Sequence of chain 2.B:
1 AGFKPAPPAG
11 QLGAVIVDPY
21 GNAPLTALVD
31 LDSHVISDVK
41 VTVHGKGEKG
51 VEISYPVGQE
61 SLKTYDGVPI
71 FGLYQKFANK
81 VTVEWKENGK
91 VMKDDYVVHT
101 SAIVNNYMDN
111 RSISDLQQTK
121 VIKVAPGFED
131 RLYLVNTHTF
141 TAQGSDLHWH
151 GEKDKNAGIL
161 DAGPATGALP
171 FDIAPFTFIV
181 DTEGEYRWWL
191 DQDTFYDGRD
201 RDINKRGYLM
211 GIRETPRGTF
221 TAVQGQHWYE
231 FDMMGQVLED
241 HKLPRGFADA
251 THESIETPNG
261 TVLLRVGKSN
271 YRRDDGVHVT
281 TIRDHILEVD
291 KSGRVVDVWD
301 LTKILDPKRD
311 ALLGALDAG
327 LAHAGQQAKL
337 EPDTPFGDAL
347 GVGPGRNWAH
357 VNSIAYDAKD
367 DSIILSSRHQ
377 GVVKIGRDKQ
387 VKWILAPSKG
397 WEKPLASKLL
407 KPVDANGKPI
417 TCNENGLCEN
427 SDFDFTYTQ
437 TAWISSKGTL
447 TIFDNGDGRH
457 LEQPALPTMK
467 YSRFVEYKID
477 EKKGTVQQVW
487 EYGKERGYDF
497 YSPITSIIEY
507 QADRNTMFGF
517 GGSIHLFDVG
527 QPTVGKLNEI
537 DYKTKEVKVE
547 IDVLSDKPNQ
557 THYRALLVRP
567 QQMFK

Binding-site contacts:
Ligand atom C8 contacts residue PHE171 of chain 2.B at 3.6 Å (hydrophobic).
Ligand atom O1 contacts residue PHE171 of chain 2.B at 4.0 Å.
Ligand atom C5 contacts residue HS8436 of chain 2.B at 3.8 Å.
Ligand atom C6 contacts residue HS8436 of chain 2.B at 2.9 Å.
Ligand atom CM4 contacts residue ILE500 of chain 2.B at 4.3 Å (hydrophobic).
Ligand atom O1' contacts residue HIS356 of chain 2.B at 2.8 Å (h-bond).
Ligand atom C7 contacts residue PHE171 of chain 2.B at 4.2 Å (hydrophobic).
Ligand atom C8A contacts residue PHE171 of chain 2.B at 4.0 Å (hydrophobic).
Ligand atom C8 contacts residue HIS252 of chain 2.B at 4.1 Å.
Ligand atom C7 contacts residue HS8436 of chain 2.B at 2.9 Å.
Ligand atom O1' contacts residue HS8436 of chain 2.B at 2.7 Å (h-bond).
Ligand atom C8 contacts residue HS8436 of chain 2.B at 3.6 Å.
Ligand atom O1 contacts residue THR557 of chain 2.B at 4.1 Å.
Ligand atom C7 contacts residue HIS252 of chain 2.B at 3.6 Å.
Ligand atom O2 contacts residue THR557 of chain 2.B at 3.4 Å.
Ligand atom O1 contacts residue TYR208 of chain 2.B at 4.0 Å.
Ligand atom C6 contacts residue HIS356 of chain 2.B at 3.2 Å.
Ligand atom C2 contacts residue THR557 of chain 2.B at 3.9 Å.
Ligand atom O1' contacts residue HIS252 of chain 2.B at 2.5 Å (h-bond).
Ligand atom C4 contacts residue ILE500 of chain 2.B at 3.7 Å (hydrophobic).
Ligand atom C8 contacts residue THR501 of chain 2.B at 4.5 Å.
Ligand atom O2 contacts residue TYR208 of chain 2.B at 3.8 Å.
Ligand atom C3 contacts residue ILE500 of chain 2.B at 3.7 Å (hydrophobic).
Ligand atom C2 contacts residue PHE3 of chain 1.B at 4.2 Å (hydrophobic).
Ligand atom C8A contacts residue ILE500 of chain 2.B at 4.1 Å (hydrophobic).
Ligand atom O2 contacts residue PHE3 of chain 1.B at 3.4 Å.
Ligand atom O1' contacts residue PHE171 of chain 2.B at 4.4 Å.
Ligand atom C5 contacts residue HIS356 of chain 2.B at 4.2 Å.
Ligand atom C8A contacts residue HS8436 of chain 2.B at 4.4 Å.
Ligand atom C4A contacts residue HS8436 of chain 2.B at 4.4 Å.
Ligand atom O1 contacts residue ILE500 of chain 2.B at 4.1 Å.
Ligand atom C5 contacts residue ILE500 of chain 2.B at 4.1 Å (hydrophobic).
Ligand atom C7 contacts residue HIS356 of chain 2.B at 3.4 Å.
Ligand atom C4A contacts residue ILE500 of chain 2.B at 3.9 Å (hydrophobic).
Ligand atom C2 contacts residue TYR208 of chain 2.B at 4.4 Å (hydrophobic).
Ligand atom C2 contacts residue ILE500 of chain 2.B at 4.0 Å (hydrophobic).

Sequence of chain 1.B:
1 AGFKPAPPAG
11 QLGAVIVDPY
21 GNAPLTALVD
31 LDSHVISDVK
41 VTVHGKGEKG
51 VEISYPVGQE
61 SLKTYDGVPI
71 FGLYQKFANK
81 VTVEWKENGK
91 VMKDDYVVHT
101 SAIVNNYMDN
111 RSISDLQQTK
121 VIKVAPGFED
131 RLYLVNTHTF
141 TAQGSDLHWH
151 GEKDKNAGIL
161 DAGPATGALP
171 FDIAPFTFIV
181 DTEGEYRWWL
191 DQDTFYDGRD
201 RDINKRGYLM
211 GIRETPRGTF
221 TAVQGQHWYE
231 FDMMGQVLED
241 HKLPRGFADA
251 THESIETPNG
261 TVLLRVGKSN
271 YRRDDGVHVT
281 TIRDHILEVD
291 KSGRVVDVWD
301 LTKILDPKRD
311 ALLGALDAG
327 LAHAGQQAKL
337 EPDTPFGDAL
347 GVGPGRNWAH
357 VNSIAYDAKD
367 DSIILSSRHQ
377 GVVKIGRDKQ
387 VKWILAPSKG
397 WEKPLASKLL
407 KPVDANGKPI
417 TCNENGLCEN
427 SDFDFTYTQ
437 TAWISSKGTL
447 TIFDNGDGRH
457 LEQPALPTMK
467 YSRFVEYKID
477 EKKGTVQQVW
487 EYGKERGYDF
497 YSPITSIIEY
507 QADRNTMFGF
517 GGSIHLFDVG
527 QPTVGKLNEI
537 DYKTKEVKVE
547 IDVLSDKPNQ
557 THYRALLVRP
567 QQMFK

A small-molecule ligand and the protein it binds are described below.
Small molecule (SMILES): Cc1cc(=O)oc2cc(O)ccc12